Sequence of chain 6.C:
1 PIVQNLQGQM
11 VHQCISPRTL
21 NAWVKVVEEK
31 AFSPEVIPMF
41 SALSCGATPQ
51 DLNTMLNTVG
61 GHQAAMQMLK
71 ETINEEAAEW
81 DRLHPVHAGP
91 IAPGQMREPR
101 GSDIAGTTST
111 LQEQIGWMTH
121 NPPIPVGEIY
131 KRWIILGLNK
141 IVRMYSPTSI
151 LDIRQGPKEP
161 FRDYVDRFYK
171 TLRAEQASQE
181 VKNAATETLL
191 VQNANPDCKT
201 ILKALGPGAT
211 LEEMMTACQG

The small molecule below binds the protein below.
Small molecule (SMILES): CC(C)(C#Cc1ccc(-c2ccc(Cl)c3c(NS(C)(=O)=O)nn(CC(F)(F)F)c23)c([C@H](Cc2cc(F)cc(F)c2)NC(=O)Cn2nc(C(F)(F)F)c3c2C(F)(F)[C@@H]2C[C@H]32)n1)S(C)(=O)=O

Sequence of chain 1.C:
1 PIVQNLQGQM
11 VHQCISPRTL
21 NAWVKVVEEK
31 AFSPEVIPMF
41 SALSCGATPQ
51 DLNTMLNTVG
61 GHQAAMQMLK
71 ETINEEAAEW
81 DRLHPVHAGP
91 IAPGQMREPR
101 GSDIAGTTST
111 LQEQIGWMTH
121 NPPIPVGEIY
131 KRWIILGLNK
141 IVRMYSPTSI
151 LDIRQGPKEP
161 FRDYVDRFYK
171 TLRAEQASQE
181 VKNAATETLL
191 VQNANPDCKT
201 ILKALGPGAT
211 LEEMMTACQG

Binding-site contacts:
Ligand atom C19 contacts residue ASN57 of chain 1.C at 3.4 Å.
Ligand atom F26 contacts residue LEU69 of chain 1.C at 3.4 Å.
Ligand atom N43 contacts residue ASN57 of chain 1.C at 2.6 Å (h-bond).
Ligand atom F52 contacts residue TYR169 of chain 6.C at 3.2 Å.
Ligand atom C44 contacts residue ASN57 of chain 1.C at 3.3 Å.
Ligand atom F42 contacts residue LYS70 of chain 1.C at 3.1 Å.
Ligand atom O51 contacts residue ASN74 of chain 1.C at 3.1 Å (h-bond).
Ligand atom F64 contacts residue LEU172 of chain 6.C at 3.3 Å.
Ligand atom C04 contacts residue ASN53 of chain 1.C at 3.3 Å.
Ligand atom C39 contacts residue GLN63 of chain 1.C at 3.2 Å.
Ligand atom C12 contacts residue TYR130 of chain 1.C at 3.2 Å (hydrophobic).
Ligand atom C02 contacts residue ASN57 of chain 1.C at 3.5 Å.
Ligand atom O50 contacts residue GLN179 of chain 6.C at 2.9 Å (h-bond).
Ligand atom F27 contacts residue LEU56 of chain 1.C at 3.3 Å.
Ligand atom C07 contacts residue THR107 of chain 1.C at 3.5 Å.
Ligand atom N15 contacts residue LYS70 of chain 1.C at 3.5 Å (salt-bridge).
Ligand atom C08 contacts residue THR107 of chain 1.C at 3.5 Å.
Ligand atom C18 contacts residue GLN179 of chain 6.C at 3.4 Å.
Ligand atom N06 contacts residue ASN57 of chain 1.C at 2.8 Å (h-bond).
Ligand atom F63 contacts residue THR107 of chain 1.C at 3.2 Å.
Ligand atom C36 contacts residue GLN67 of chain 1.C at 3.2 Å.
Ligand atom C23 contacts residue MET66 of chain 1.C at 3.4 Å (hydrophobic).
Ligand atom F62 contacts residue GLN179 of chain 6.C at 3.5 Å.
Ligand atom F53 contacts residue GLN179 of chain 6.C at 3.4 Å.
Ligand atom F26 contacts residue LYS70 of chain 1.C at 3.3 Å.
Ligand atom N15 contacts residue GLN179 of chain 6.C at 3.4 Å (h-bond).
Ligand atom C21 contacts residue ASN57 of chain 1.C at 3.2 Å.
Ligand atom O29 contacts residue LYS70 of chain 1.C at 3.0 Å (salt-bridge).
Ligand atom F26 contacts residue MET66 of chain 1.C at 3.5 Å.
Ligand atom O57 contacts residue PRO38 of chain 6.C at 3.3 Å (h-bond).
Ligand atom F27 contacts residue MET66 of chain 1.C at 3.1 Å.
Ligand atom C03 contacts residue ASN53 of chain 1.C at 3.5 Å.
Ligand atom C12 contacts residue ASN53 of chain 1.C at 3.1 Å.
Ligand atom CL47 contacts residue ASN74 of chain 1.C at 3.2 Å.
Ligand atom C11 contacts residue TYR130 of chain 1.C at 3.2 Å (hydrophobic).
Ligand atom CL47 contacts residue ILE73 of chain 1.C at 3.5 Å.
Ligand atom F53 contacts residue LYS182 of chain 6.C at 3.1 Å.
Ligand atom C16 contacts residue LYS70 of chain 1.C at 3.3 Å.
Ligand atom O50 contacts residue LYS70 of chain 1.C at 2.6 Å (salt-bridge).
Ligand atom F64 contacts residue ARG173 of chain 6.C at 3.1 Å.